Binding-site contacts:
Ligand atom CZ2 contacts residue PHE456 of chain 1.A at 3.4 Å (hydrophobic).
Ligand atom CZ contacts residue ASP138 of chain 1.A at 3.3 Å.
Ligand atom N contacts residue ILE116 of chain 1.A at 3.5 Å.
Ligand atom CE1 contacts residue PHE456 of chain 1.A at 3.5 Å (hydrophobic).
Ligand atom CA contacts residue GLU112 of chain 1.A at 3.5 Å.
Ligand atom O contacts residue ASP138 of chain 1.A at 3.0 Å (salt-bridge).
Ligand atom CD2 contacts residue THR113 of chain 1.A at 3.3 Å.
Ligand atom CE4 contacts residue CYS142 of chain 1.A at 3.5 Å (hydrophobic).
Ligand atom NE1 contacts residue SER200 of chain 1.A at 2.8 Å (h-bond).
Ligand atom O contacts residue HIS459 of chain 1.A at 2.7 Å (h-bond).
Ligand atom C contacts residue GLU112 of chain 1.A at 3.6 Å.
Ligand atom CE3 contacts residue LEU460 of chain 1.A at 3.6 Å (hydrophobic).
Ligand atom O contacts residue PHE479 of chain 1.A at 3.3 Å.
Ligand atom NH1 contacts residue ASN135 of chain 1.A at 2.8 Å (h-bond).
Ligand atom O contacts residue PHE479 of chain 1.A at 3.2 Å.
Ligand atom NH1 contacts residue ASP138 of chain 1.A at 2.9 Å (salt-bridge).
Ligand atom NE2 contacts residue THR113 of chain 1.A at 3.3 Å (h-bond).
Ligand atom CZ1 contacts residue ILE141 of chain 1.A at 3.6 Å (hydrophobic).
Ligand atom NH2 contacts residue ILE197 of chain 1.A at 3.4 Å (h-bond).
Ligand atom O contacts residue CA1 of chain 1.C at 2.6 Å.
Ligand atom O contacts residue CA1 of chain 1.C at 2.3 Å.
Ligand atom CA contacts residue HIS459 of chain 1.A at 3.5 Å.
Ligand atom O contacts residue GLU112 of chain 1.A at 3.6 Å (salt-bridge).
Ligand atom CB contacts residue ASP134 of chain 1.A at 3.6 Å.
Ligand atom O contacts residue TYR463 of chain 1.A at 3.3 Å.
Ligand atom N contacts residue HIS459 of chain 1.A at 3.3 Å.
Ligand atom NH1 contacts residue ASP134 of chain 1.A at 3.2 Å (salt-bridge).
Ligand atom CB contacts residue LEU483 of chain 1.A at 3.5 Å (hydrophobic).
Ligand atom CD1 contacts residue TYR463 of chain 1.A at 3.6 Å (hydrophobic).
Ligand atom NH2 contacts residue SER200 of chain 1.A at 2.8 Å (h-bond).
Ligand atom NE contacts residue ASP138 of chain 1.A at 2.8 Å (salt-bridge).
Ligand atom N contacts residue GLU112 of chain 1.A at 2.8 Å (salt-bridge).
Ligand atom O contacts residue GLU112 of chain 1.A at 3.2 Å (salt-bridge).
Ligand atom CD contacts residue ASP134 of chain 1.A at 3.5 Å.
Ligand atom CB contacts residue GLU112 of chain 1.A at 3.5 Å.
Ligand atom CB contacts residue ASP138 of chain 1.A at 3.5 Å.
Ligand atom CE3 contacts residue ASP138 of chain 1.A at 3.6 Å.
Ligand atom O contacts residue ASP134 of chain 1.A at 3.5 Å (salt-bridge).
Ligand atom C contacts residue CA1 of chain 1.C at 3.4 Å.
Ligand atom CB contacts residue PHE479 of chain 1.A at 3.4 Å (hydrophobic).

Sequence of chain 1.A:
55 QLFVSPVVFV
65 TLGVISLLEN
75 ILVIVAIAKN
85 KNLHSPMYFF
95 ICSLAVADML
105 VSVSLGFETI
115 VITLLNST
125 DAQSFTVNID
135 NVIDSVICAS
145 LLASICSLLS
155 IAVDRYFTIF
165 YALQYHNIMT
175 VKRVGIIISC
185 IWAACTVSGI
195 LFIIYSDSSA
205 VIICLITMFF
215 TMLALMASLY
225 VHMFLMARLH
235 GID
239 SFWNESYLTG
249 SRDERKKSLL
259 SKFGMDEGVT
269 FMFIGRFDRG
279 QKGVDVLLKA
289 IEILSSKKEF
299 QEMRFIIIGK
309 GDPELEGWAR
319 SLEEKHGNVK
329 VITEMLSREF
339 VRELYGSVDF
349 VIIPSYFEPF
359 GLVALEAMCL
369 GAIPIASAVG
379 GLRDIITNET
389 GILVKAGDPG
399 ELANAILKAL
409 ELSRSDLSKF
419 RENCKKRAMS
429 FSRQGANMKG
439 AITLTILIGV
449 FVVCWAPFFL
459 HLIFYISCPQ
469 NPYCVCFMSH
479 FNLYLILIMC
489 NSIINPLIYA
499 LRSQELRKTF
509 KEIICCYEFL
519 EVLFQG

A protein and the small-molecule ligand that binds it are described below.
Small molecule (SMILES): CCCC[C@H](NC(C)=O)C(=O)N[C@H]1CC(=O)NCCCC[C@@H](C(N)=O)NC(=O)[C@H](CC2=c3ccccc3=NC2)NC(=O)[C@H](CCCN=C(N)N)NC(=O)[C@@H](Cc2ccc3ccccc3c2)NC(=O)[C@H](Cc2cnc[nH]2)NC1=O